Binding-site contacts:
Ligand atom OP2 contacts residue LYS120 of chain 7.E at 3.0 Å (salt-bridge).
Ligand atom OP1 contacts residue LYS120 of chain 7.E at 3.0 Å (salt-bridge).
Ligand atom O3' contacts residue ASP113 of chain 7.E at 3.6 Å.
Ligand atom OP1 contacts residue ARG82 of chain 7.E at 3.1 Å (salt-bridge).
Ligand atom C3' contacts residue TYR188 of chain 7.G at 3.2 Å (hydrophobic).
Ligand atom O2 contacts residue TYR188 of chain 7.G at 3.1 Å.
Ligand atom N6 contacts residue PHE141 of chain 7.G at 3.5 Å.
Ligand atom C5 contacts residue PHE141 of chain 7.G at 3.4 Å (hydrophobic).
Ligand atom C5' contacts residue ARG80 of chain 7.E at 3.7 Å.
Ligand atom N1 contacts residue PHE141 of chain 7.G at 3.6 Å.
Ligand atom C5' contacts residue ARG112 of chain 7.E at 3.6 Å.
Ligand atom OP1 contacts residue VAL117 of chain 7.E at 3.6 Å.
Ligand atom OP1 contacts residue ASP113 of chain 7.E at 2.9 Å (salt-bridge).
Ligand atom N7 contacts residue PHE141 of chain 7.G at 3.5 Å.
Ligand atom C5' contacts residue ASP113 of chain 7.E at 3.7 Å.
Ligand atom C5' contacts residue ARG82 of chain 7.E at 3.7 Å.
Ligand atom O4' contacts residue ARG80 of chain 7.E at 3.3 Å (salt-bridge).
Ligand atom C4' contacts residue ARG80 of chain 7.E at 3.6 Å.
Ligand atom C2' contacts residue ARG80 of chain 7.E at 3.6 Å.
Ligand atom O3' contacts residue TYR188 of chain 7.G at 3.0 Å (h-bond).
Ligand atom O3' contacts residue ARG82 of chain 7.E at 3.4 Å (salt-bridge).
Ligand atom OP1 contacts residue ARG119 of chain 7.E at 3.5 Å.
Ligand atom C5 contacts residue LYS51 of chain 7.G at 3.7 Å.
Ligand atom O4' contacts residue GLN116 of chain 7.E at 3.6 Å.
Ligand atom C2' contacts residue CYS11 of chain 7.G at 3.6 Å (hydrophobic).
Ligand atom C1' contacts residue ARG80 of chain 7.E at 3.6 Å.
Ligand atom OP1 contacts residue ARG112 of chain 7.E at 2.8 Å (salt-bridge).
Ligand atom O3' contacts residue LEU118 of chain 7.E at 3.6 Å.
Ligand atom O5' contacts residue ARG112 of chain 7.E at 3.3 Å.
Ligand atom C6 contacts residue PHE141 of chain 7.G at 3.5 Å (hydrophobic).
Ligand atom OP2 contacts residue ARG186 of chain 7.G at 2.9 Å (salt-bridge).
Ligand atom OP2 contacts residue ASN195 of chain 6.K at 2.9 Å (h-bond).
Ligand atom OP2 contacts residue ARG47 of chain 6.K at 2.7 Å (salt-bridge).
Ligand atom OP2 contacts residue TYR188 of chain 7.G at 2.7 Å (h-bond).
Ligand atom C2' contacts residue ASN195 of chain 6.K at 3.5 Å.
Ligand atom P contacts residue TYR188 of chain 7.G at 3.5 Å.
Ligand atom N4 contacts residue LYS51 of chain 7.G at 3.4 Å.
Ligand atom C2' contacts residue TYR188 of chain 7.G at 3.1 Å (hydrophobic).
Ligand atom C4 contacts residue PHE141 of chain 7.G at 3.5 Å (hydrophobic).
Ligand atom OP2 contacts residue TYR54 of chain 7.G at 2.8 Å (h-bond).

This small molecule binds to this protein.
Small molecule (SMILES): Nc1ccn([C@H]2C[C@H](O[P](=O)(O)OC[C@H]3O[C@@H](n4cnc5c(N)ncnc54)C[C@@H]3O[P](=O)(O)OC[C@H]3O[C@@H](n4cnc5c(N)ncnc54)C[C@@H]3O[P](=O)(O)OC[C@H]3O[C@@H](n4ccc(N)nc4=O)C[C@@H]3O[P](=O)(O)OC[C@H]3O[C@@H](n4ccc(N)nc4=O)C[C@@H]3O[P](=O)(O)OC[C@H]3O[C@@H](n4cnc5c(N)ncnc54)C[C@@H]3O[P](=O)(O)OC[C@H]3O[C@@H](n4ccc(N)nc4=O)C[C@@H]3O)[C@@H](COP(=O)=O)O2)c(=O)n1

Sequence of chain 6.K:
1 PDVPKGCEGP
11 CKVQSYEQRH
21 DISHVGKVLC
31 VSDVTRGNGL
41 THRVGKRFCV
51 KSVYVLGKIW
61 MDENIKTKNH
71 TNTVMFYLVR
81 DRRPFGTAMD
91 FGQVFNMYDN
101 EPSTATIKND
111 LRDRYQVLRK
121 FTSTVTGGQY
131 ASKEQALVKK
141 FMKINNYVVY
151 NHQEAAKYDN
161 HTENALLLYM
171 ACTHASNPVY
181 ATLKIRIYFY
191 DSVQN

Sequence of chain 7.E:
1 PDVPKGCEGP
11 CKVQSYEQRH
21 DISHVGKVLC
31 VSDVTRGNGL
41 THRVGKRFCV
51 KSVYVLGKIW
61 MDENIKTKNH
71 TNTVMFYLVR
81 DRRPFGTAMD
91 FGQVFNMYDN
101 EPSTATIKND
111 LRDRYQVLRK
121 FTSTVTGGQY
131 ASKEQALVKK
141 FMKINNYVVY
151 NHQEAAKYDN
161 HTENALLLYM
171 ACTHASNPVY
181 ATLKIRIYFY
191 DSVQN

Sequence of chain 7.G:
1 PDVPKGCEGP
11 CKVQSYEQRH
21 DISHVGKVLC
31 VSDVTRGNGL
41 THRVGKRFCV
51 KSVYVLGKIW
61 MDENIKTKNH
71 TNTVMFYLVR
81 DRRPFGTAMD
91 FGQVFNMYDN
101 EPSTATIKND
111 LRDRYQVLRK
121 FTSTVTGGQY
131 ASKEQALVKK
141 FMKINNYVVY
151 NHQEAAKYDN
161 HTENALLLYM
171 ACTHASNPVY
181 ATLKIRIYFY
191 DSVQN